A protein and the small-molecule ligand that binds it are described below.
Small molecule (SMILES): CC(=O)N[C@@H]1[C@@H](O)[C@H](O)[C@@H](CO)O[C@H]1O

Binding-site contacts:
Ligand atom C6 contacts residue SER46 of chain 1.A at 3.7 Å.
Ligand atom C6 contacts residue ASP78 of chain 1.A at 4.0 Å.
Ligand atom C4 contacts residue ASN43 of chain 1.A at 4.2 Å.
Ligand atom C2 contacts residue ASN43 of chain 1.A at 2.5 Å.
Ligand atom C8 contacts residue ASN43 of chain 1.A at 4.4 Å.
Ligand atom O5 contacts residue ASN43 of chain 1.A at 2.3 Å (h-bond).
Ligand atom C6 contacts residue SER45 of chain 1.A at 4.1 Å.
Ligand atom C1 contacts residue SER46 of chain 1.A at 3.8 Å.
Ligand atom O5 contacts residue ASP78 of chain 1.A at 3.8 Å.
Ligand atom O6 contacts residue SER46 of chain 1.A at 3.0 Å (h-bond).
Ligand atom C7 contacts residue ASN43 of chain 1.A at 3.6 Å.
Ligand atom O6 contacts residue SER45 of chain 1.A at 2.8 Å (h-bond).
Ligand atom O5 contacts residue SER45 of chain 1.A at 4.0 Å.
Ligand atom C5 contacts residue ASP78 of chain 1.A at 4.3 Å.
Ligand atom C5 contacts residue SER45 of chain 1.A at 4.0 Å.
Ligand atom C4 contacts residue ASP78 of chain 1.A at 4.0 Å.
Ligand atom O7 contacts residue ASN43 of chain 1.A at 4.1 Å.
Ligand atom O5 contacts residue SER46 of chain 1.A at 2.9 Å (h-bond).
Ligand atom N2 contacts residue ASN43 of chain 1.A at 2.9 Å (h-bond).
Ligand atom C1 contacts residue SER45 of chain 1.A at 4.2 Å.
Ligand atom C5 contacts residue ASN43 of chain 1.A at 3.6 Å.
Ligand atom C5 contacts residue SER46 of chain 1.A at 3.9 Å.
Ligand atom C1 contacts residue ASN43 of chain 1.A at 1.4 Å.
Ligand atom C3 contacts residue ASN43 of chain 1.A at 3.8 Å.

Sequence of chain 1.A:
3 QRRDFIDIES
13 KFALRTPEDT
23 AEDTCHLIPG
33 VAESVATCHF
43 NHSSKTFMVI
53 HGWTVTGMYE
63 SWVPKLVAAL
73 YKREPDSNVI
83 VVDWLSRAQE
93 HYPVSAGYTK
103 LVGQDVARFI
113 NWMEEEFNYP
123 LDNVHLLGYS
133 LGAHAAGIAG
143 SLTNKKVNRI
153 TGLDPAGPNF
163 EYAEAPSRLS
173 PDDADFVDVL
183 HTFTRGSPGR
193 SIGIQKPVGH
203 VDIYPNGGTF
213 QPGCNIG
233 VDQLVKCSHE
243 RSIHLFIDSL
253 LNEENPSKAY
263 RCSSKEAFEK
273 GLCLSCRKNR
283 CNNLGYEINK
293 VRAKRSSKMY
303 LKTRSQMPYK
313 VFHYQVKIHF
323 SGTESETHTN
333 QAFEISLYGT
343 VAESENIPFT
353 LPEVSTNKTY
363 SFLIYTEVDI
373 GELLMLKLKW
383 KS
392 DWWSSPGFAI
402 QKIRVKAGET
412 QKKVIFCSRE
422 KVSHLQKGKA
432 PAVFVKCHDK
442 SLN